The protein below binds the small molecule below.
Small molecule (SMILES): OC[C@H]1O[C@@](CO)(O[C@H]2O[C@H](CO)[C@@H](O)[C@H](O)[C@H]2O)[C@@H](O)[C@@H]1O

Sequence of chain 1.C:
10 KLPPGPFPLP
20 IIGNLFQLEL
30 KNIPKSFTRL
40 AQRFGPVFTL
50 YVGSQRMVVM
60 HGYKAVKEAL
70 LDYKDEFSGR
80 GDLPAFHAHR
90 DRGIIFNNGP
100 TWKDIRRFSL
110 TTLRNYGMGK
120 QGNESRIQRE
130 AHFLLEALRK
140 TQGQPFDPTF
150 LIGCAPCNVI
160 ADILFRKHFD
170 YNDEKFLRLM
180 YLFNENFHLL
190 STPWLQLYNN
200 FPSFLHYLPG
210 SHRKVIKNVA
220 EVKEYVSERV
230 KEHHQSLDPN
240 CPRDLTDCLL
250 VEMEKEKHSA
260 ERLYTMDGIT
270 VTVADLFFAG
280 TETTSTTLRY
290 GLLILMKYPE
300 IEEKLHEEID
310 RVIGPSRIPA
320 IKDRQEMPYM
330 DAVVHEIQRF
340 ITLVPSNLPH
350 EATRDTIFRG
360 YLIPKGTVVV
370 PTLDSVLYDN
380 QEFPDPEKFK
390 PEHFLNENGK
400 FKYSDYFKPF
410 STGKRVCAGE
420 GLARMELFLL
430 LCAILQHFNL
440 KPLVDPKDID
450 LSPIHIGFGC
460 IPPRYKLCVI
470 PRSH

Binding-site contacts:
Ligand atom O6 contacts residue TRP193 of chain 1.C at 4.2 Å.
Ligand atom C6 contacts residue LEU196 of chain 1.C at 3.7 Å (hydrophobic).
Ligand atom O5 contacts residue TRP193 of chain 1.C at 3.8 Å.
Ligand atom C6 contacts residue PHE25 of chain 2.A at 4.4 Å (hydrophobic).
Ligand atom C6 contacts residue PHE16 of chain 2.A at 3.5 Å (hydrophobic).
Ligand atom O6 contacts residue PHE25 of chain 2.A at 3.5 Å.
Ligand atom O4 contacts residue GLN26 of chain 2.A at 3.9 Å.
Ligand atom O6 contacts residue GLN26 of chain 2.A at 3.0 Å (h-bond).
Ligand atom O4 contacts residue PRO15 of chain 2.A at 4.3 Å.
Ligand atom C5 contacts residue PHE16 of chain 2.A at 4.1 Å (hydrophobic).
Ligand atom O4 contacts residue PHE25 of chain 2.A at 3.9 Å.
Ligand atom O6 contacts residue LEU18 of chain 2.A at 3.9 Å.
Ligand atom O6 contacts residue PHE25 of chain 2.A at 3.9 Å.
Ligand atom C5 contacts residue GLN26 of chain 2.A at 3.8 Å.
Ligand atom C6 contacts residue TRP193 of chain 1.C at 4.1 Å (hydrophobic).
Ligand atom C1 contacts residue TRP193 of chain 1.C at 3.8 Å (hydrophobic).
Ligand atom O1 contacts residue TRP193 of chain 1.C at 3.9 Å.
Ligand atom C5 contacts residue LEU29 of chain 1.C at 4.4 Å (hydrophobic).
Ligand atom O4 contacts residue PHE16 of chain 2.A at 2.8 Å (h-bond).
Ligand atom O6 contacts residue LEU196 of chain 1.C at 3.9 Å.
Ligand atom C6 contacts residue GLN26 of chain 2.A at 3.6 Å.
Ligand atom O1 contacts residue PRO192 of chain 1.C at 3.9 Å.
Ligand atom O5 contacts residue TRP193 of chain 1.C at 3.6 Å.
Ligand atom O6 contacts residue LEU18 of chain 2.A at 3.9 Å.
Ligand atom O3 contacts residue PHE16 of chain 2.A at 4.0 Å.
Ligand atom C6 contacts residue LEU18 of chain 2.A at 3.9 Å (hydrophobic).
Ligand atom C4 contacts residue PHE16 of chain 2.A at 3.5 Å (hydrophobic).
Ligand atom C6 contacts residue LEU29 of chain 1.C at 3.9 Å (hydrophobic).

Sequence of chain 2.A:
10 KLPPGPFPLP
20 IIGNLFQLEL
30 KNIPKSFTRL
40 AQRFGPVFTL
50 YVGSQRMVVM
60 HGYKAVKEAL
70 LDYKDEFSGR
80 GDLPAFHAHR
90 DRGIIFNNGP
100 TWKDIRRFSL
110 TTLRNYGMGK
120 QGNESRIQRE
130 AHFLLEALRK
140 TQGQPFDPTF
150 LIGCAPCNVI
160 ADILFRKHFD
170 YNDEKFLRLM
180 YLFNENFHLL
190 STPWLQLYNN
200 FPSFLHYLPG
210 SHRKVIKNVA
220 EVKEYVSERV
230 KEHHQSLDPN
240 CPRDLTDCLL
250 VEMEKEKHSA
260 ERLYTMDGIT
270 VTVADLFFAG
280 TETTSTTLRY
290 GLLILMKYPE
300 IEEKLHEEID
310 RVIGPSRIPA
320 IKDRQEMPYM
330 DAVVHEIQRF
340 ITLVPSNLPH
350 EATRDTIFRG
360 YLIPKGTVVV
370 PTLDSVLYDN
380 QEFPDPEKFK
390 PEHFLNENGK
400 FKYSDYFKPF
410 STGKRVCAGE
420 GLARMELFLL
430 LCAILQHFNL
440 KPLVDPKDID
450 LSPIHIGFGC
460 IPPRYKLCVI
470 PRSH